The small molecule below binds the protein below.
Small molecule (SMILES): CC(=O)N[C@@H]1[C@@H](O)[C@H](O)[C@@H](CO)O[C@H]1O

Sequence of chain 1.A:
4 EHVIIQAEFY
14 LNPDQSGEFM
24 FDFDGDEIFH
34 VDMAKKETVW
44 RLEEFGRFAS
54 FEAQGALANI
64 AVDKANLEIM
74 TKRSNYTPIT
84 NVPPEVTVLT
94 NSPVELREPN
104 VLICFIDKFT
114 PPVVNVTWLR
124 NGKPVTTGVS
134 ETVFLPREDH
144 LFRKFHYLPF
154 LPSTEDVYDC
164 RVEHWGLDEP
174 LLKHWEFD

Binding-site contacts:
Ligand atom C7 contacts residue ASN78 of chain 1.A at 3.2 Å.
Ligand atom C8 contacts residue ASN78 of chain 1.A at 4.4 Å.
Ligand atom N2 contacts residue ASN78 of chain 1.A at 2.8 Å (h-bond).
Ligand atom C5 contacts residue ASN78 of chain 1.A at 3.7 Å.
Ligand atom C1 contacts residue ASN78 of chain 1.A at 1.4 Å.
Ligand atom O7 contacts residue ASN78 of chain 1.A at 3.3 Å (h-bond).
Ligand atom C4 contacts residue ASN78 of chain 1.A at 4.2 Å.
Ligand atom O5 contacts residue ASN78 of chain 1.A at 2.4 Å (h-bond).
Ligand atom C2 contacts residue ASN78 of chain 1.A at 2.4 Å.
Ligand atom C3 contacts residue ASN78 of chain 1.A at 3.7 Å.